Sequence of chain 1.A:
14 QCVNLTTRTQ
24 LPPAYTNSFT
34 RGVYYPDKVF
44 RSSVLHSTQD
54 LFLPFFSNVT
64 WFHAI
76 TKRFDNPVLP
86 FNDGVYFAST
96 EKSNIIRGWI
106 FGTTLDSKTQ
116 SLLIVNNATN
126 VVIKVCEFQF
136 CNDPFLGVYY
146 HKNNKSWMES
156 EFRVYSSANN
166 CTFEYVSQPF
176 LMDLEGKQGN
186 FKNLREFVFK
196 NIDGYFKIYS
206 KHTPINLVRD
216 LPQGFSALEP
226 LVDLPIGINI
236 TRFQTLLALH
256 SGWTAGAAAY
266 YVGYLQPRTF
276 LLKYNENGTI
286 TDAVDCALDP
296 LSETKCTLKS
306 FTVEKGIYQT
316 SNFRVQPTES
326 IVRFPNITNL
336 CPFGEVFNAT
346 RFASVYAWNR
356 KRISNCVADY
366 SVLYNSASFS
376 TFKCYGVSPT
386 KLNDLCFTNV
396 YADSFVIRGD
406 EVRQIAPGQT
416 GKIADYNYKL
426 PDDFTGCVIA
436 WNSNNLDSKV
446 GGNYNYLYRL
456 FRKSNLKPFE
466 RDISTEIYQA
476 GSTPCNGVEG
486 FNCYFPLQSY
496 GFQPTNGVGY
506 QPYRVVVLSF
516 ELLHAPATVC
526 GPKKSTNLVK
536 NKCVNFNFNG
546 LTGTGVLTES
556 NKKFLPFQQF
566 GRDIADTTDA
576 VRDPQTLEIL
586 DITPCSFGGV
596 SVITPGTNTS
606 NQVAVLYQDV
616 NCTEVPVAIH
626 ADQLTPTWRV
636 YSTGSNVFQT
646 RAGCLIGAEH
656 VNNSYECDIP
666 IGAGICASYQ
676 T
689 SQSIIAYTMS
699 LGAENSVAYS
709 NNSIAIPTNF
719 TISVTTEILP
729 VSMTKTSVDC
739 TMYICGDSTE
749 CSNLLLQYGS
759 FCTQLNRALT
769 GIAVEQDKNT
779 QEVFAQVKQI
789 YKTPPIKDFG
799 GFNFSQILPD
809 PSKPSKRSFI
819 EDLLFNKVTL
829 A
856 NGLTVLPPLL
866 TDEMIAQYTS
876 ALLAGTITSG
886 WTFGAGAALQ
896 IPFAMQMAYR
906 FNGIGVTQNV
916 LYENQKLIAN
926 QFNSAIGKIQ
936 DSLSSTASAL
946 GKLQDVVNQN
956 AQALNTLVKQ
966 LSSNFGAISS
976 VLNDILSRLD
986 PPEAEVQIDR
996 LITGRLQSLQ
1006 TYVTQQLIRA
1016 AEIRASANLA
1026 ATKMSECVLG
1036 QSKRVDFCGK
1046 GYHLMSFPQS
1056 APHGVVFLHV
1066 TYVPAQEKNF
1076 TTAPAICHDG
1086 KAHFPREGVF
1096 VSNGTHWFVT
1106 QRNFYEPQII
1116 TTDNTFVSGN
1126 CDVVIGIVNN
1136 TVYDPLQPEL

The protein below binds the small molecule below.
Small molecule (SMILES): CC(=O)N[C@@H]1[C@@H](O)[C@H](O)[C@@H](CO)O[C@H]1O

Binding-site contacts:
Ligand atom C4 contacts residue ASP796 of chain 1.A at 4.4 Å.
Ligand atom O7 contacts residue ASN709 of chain 1.B at 4.4 Å.
Ligand atom C2 contacts residue ASN709 of chain 1.B at 2.5 Å.
Ligand atom O7 contacts residue ILE1130 of chain 1.B at 4.5 Å.
Ligand atom O5 contacts residue ASP796 of chain 1.A at 2.9 Å (salt-bridge).
Ligand atom C1 contacts residue ASN710 of chain 1.B at 4.2 Å.
Ligand atom C5 contacts residue ASP796 of chain 1.A at 3.9 Å.
Ligand atom C4 contacts residue ASN709 of chain 1.B at 4.3 Å.
Ligand atom C5 contacts residue ASN709 of chain 1.B at 3.6 Å.
Ligand atom N2 contacts residue ASN709 of chain 1.B at 2.6 Å (h-bond).
Ligand atom C7 contacts residue ASN709 of chain 1.B at 3.7 Å.
Ligand atom O6 contacts residue ASP796 of chain 1.A at 3.9 Å.
Ligand atom C2 contacts residue ASP796 of chain 1.A at 3.8 Å.
Ligand atom O5 contacts residue ASN709 of chain 1.B at 2.6 Å (h-bond).
Ligand atom C1 contacts residue ASN709 of chain 1.B at 1.5 Å.
Ligand atom C8 contacts residue ASP796 of chain 1.A at 3.8 Å.
Ligand atom C3 contacts residue ASN709 of chain 1.B at 3.7 Å.
Ligand atom C6 contacts residue ASP796 of chain 1.A at 4.0 Å.
Ligand atom C1 contacts residue ASP796 of chain 1.A at 3.6 Å.

Sequence of chain 1.B:
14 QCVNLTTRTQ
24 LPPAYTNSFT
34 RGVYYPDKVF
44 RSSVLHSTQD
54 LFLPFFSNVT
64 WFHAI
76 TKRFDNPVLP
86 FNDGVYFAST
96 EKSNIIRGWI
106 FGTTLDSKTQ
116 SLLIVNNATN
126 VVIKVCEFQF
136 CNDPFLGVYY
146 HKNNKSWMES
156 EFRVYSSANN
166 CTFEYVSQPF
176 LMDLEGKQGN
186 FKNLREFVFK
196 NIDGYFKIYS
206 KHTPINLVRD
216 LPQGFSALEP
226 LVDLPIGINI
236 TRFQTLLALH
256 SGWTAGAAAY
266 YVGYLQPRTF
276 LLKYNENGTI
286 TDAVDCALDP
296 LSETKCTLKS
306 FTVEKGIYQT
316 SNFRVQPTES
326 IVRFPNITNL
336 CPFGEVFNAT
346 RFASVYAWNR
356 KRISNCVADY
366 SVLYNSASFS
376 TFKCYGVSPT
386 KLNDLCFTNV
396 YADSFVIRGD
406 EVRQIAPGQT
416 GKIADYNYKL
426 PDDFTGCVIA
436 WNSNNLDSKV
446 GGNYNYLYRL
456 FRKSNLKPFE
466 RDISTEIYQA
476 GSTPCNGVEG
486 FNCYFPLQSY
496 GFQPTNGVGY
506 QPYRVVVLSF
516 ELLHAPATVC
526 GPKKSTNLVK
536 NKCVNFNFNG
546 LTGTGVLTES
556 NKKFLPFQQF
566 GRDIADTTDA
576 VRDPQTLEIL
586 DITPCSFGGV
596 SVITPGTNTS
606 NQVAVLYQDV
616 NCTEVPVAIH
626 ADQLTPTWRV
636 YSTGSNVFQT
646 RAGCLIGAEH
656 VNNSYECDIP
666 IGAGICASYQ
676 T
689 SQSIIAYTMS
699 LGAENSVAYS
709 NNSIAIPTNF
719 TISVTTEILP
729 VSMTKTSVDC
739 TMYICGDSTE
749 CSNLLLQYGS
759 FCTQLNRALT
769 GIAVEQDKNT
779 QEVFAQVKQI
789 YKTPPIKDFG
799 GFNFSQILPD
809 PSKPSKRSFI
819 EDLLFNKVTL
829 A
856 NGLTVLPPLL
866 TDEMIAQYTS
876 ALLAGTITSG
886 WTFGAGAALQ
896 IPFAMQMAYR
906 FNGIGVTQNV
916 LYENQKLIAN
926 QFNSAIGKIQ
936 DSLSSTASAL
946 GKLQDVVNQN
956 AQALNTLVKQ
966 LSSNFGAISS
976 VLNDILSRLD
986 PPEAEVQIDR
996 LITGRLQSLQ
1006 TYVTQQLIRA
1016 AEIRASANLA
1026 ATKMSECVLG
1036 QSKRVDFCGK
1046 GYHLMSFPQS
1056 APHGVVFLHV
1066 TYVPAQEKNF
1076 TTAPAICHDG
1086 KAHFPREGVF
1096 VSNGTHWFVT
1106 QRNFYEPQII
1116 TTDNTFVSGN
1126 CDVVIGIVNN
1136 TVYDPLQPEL